Binding-site contacts:
Ligand atom C2 contacts residue ASN616 of chain 1.D at 2.5 Å.
Ligand atom N2 contacts residue ASN616 of chain 1.D at 2.9 Å (h-bond).
Ligand atom C1 contacts residue ASN616 of chain 1.D at 1.4 Å.
Ligand atom C3 contacts residue ASN616 of chain 1.D at 3.8 Å.
Ligand atom C7 contacts residue ASN616 of chain 1.D at 3.2 Å.
Ligand atom O7 contacts residue ASN616 of chain 1.D at 2.9 Å (h-bond).
Ligand atom C5 contacts residue ASN616 of chain 1.D at 3.7 Å.
Ligand atom O5 contacts residue ASN616 of chain 1.D at 2.4 Å (h-bond).
Ligand atom C4 contacts residue ASN616 of chain 1.D at 4.2 Å.

Sequence of chain 1.D:
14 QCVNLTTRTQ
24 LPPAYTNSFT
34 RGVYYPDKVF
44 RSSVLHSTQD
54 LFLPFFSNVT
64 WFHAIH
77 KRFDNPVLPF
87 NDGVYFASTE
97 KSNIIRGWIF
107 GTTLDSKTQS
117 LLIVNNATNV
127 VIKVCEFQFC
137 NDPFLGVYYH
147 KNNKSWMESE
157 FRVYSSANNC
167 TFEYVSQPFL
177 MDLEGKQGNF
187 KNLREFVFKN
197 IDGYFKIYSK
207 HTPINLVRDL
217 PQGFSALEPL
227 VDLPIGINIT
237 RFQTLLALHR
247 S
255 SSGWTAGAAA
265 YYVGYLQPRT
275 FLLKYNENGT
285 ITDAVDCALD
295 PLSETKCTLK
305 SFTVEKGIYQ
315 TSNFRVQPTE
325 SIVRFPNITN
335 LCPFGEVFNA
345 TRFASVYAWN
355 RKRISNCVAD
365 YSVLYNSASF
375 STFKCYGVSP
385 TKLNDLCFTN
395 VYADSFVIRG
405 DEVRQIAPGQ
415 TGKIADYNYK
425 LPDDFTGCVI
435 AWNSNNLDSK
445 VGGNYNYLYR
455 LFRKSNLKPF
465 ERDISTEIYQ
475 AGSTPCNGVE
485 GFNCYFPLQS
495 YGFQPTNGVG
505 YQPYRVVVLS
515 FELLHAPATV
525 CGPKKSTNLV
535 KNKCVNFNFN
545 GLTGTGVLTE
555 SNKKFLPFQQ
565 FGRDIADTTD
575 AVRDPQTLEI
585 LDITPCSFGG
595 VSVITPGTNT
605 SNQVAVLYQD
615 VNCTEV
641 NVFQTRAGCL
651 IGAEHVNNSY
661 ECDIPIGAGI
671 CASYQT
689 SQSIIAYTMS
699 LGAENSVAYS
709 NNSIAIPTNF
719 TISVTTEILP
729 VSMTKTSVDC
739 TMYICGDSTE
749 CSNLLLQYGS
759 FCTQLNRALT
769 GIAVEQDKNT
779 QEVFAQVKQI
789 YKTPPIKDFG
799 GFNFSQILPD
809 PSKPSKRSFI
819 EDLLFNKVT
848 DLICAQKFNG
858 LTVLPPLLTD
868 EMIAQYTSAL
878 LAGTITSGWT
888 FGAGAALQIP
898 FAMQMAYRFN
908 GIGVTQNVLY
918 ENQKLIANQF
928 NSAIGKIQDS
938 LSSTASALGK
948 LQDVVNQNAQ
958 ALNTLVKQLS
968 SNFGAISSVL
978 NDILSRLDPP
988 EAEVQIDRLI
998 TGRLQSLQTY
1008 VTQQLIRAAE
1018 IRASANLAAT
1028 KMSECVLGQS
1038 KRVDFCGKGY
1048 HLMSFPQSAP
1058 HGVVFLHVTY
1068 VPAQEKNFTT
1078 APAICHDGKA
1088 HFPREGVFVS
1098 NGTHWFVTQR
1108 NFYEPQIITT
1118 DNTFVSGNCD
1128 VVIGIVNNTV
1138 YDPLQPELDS

The small molecule below binds the protein below.
Small molecule (SMILES): CC(=O)N[C@@H]1[C@@H](O)[C@H](O)[C@@H](CO)O[C@H]1O